The protein below binds the small molecule below.
Small molecule (SMILES): CC(=O)N[C@@H]1[C@@H](O)[C@H](O)[C@@H](CO)O[C@H]1O

Sequence of chain 3.D:
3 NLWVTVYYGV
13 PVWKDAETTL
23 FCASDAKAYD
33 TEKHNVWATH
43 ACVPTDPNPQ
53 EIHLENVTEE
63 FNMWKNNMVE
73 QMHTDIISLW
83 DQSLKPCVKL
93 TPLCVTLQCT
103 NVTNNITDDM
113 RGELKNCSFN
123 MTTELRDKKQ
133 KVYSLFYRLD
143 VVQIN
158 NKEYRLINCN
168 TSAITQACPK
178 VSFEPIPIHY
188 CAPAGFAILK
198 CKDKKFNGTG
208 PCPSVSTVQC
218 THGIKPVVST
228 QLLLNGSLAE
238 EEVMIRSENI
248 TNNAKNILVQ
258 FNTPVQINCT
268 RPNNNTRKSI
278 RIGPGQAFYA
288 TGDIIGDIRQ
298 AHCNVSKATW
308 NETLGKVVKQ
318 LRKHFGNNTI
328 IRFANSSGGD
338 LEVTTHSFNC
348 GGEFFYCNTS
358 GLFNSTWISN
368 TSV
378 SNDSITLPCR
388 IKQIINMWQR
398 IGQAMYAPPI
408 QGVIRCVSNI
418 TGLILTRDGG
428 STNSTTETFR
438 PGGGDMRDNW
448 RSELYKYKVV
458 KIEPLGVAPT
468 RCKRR

Binding-site contacts:
Ligand atom O7 contacts residue ASN367 of chain 3.D at 3.2 Å (h-bond).
Ligand atom C7 contacts residue ASN367 of chain 3.D at 3.2 Å.
Ligand atom C8 contacts residue SER366 of chain 3.D at 3.6 Å.
Ligand atom N2 contacts residue SER366 of chain 3.D at 4.4 Å.
Ligand atom C7 contacts residue SER366 of chain 3.D at 4.5 Å.
Ligand atom C1 contacts residue ASN367 of chain 3.D at 1.4 Å.
Ligand atom C5 contacts residue ASN367 of chain 3.D at 3.6 Å.
Ligand atom C3 contacts residue ASN367 of chain 3.D at 3.8 Å.
Ligand atom C8 contacts residue ILE365 of chain 3.D at 3.8 Å (hydrophobic).
Ligand atom C8 contacts residue ASN367 of chain 3.D at 4.4 Å.
Ligand atom O5 contacts residue ASN367 of chain 3.D at 2.4 Å (h-bond).
Ligand atom N2 contacts residue ASN367 of chain 3.D at 2.9 Å (h-bond).
Ligand atom C4 contacts residue ASN367 of chain 3.D at 4.2 Å.
Ligand atom C2 contacts residue ASN367 of chain 3.D at 2.5 Å.